Binding-site contacts:
Ligand atom CAH contacts residue GLY186 of chain 1.A at 3.8 Å.
Ligand atom CAI contacts residue VAL101 of chain 1.A at 3.5 Å (hydrophobic).
Ligand atom CAF contacts residue ASN350 of chain 1.A at 3.7 Å.
Ligand atom CAM contacts residue ASP100 of chain 1.A at 3.3 Å.
Ligand atom CAI contacts residue THR105 of chain 1.A at 3.2 Å.
Ligand atom CAM contacts residue PHE346 of chain 1.A at 3.6 Å (hydrophobic).
Ligand atom CAJ contacts residue TRP96 of chain 1.A at 3.7 Å (hydrophobic).
Ligand atom NAX contacts residue ASP100 of chain 1.A at 2.9 Å (salt-bridge).
Ligand atom NAO contacts residue THR105 of chain 1.A at 3.7 Å.
Ligand atom CAU contacts residue VAL101 of chain 1.A at 3.9 Å (hydrophobic).
Ligand atom CAQ contacts residue PHE346 of chain 1.A at 3.6 Å (hydrophobic).
Ligand atom NAN contacts residue ASP100 of chain 1.A at 2.7 Å (salt-bridge).
Ligand atom NAO contacts residue VAL101 of chain 1.A at 3.5 Å.
Ligand atom CAB contacts residue LEU174 of chain 1.A at 3.4 Å (hydrophobic).
Ligand atom CAT contacts residue VAL101 of chain 1.A at 3.8 Å (hydrophobic).
Ligand atom CAE contacts residue PHE346 of chain 1.A at 3.5 Å (hydrophobic).
Ligand atom NAO contacts residue ALA190 of chain 1.A at 3.3 Å.
Ligand atom CAJ contacts residue LEU97 of chain 1.A at 3.7 Å (hydrophobic).
Ligand atom CAF contacts residue PHE182 of chain 1.A at 3.4 Å (hydrophobic).
Ligand atom CAB contacts residue VAL173 of chain 1.A at 3.5 Å (hydrophobic).
Ligand atom CAV contacts residue PHE346 of chain 1.A at 3.5 Å (hydrophobic).
Ligand atom CAA contacts residue ASP100 of chain 1.A at 3.2 Å.
Ligand atom CAJ contacts residue ASP100 of chain 1.A at 3.2 Å.
Ligand atom CAV contacts residue ASP100 of chain 1.A at 3.4 Å.
Ligand atom CAI contacts residue ALA190 of chain 1.A at 3.7 Å (hydrophobic).
Ligand atom CAL contacts residue VAL101 of chain 1.A at 3.9 Å (hydrophobic).
Ligand atom CAC contacts residue SER104 of chain 1.A at 3.3 Å.
Ligand atom CAL contacts residue SER104 of chain 1.A at 3.7 Å.
Ligand atom CAB contacts residue LEU97 of chain 1.A at 3.8 Å (hydrophobic).
Ligand atom CAH contacts residue PHE182 of chain 1.A at 3.6 Å (hydrophobic).
Ligand atom CAP contacts residue ASP100 of chain 1.A at 3.8 Å.
Ligand atom CAG contacts residue ASN350 of chain 1.A at 3.8 Å.
Ligand atom CAW contacts residue PHE346 of chain 1.A at 3.7 Å (hydrophobic).
Ligand atom CAC contacts residue TRP343 of chain 1.A at 3.5 Å (hydrophobic).
Ligand atom CAC contacts residue ASP100 of chain 1.A at 3.4 Å.
Ligand atom CAA contacts residue TRP96 of chain 1.A at 3.5 Å (hydrophobic).
Ligand atom CAE contacts residue ASP100 of chain 1.A at 3.6 Å.
Ligand atom CAM contacts residue VAL372 of chain 1.A at 3.7 Å (hydrophobic).
Ligand atom CAA contacts residue TYR376 of chain 1.A at 3.7 Å (hydrophobic).
Ligand atom CAR contacts residue VAL101 of chain 1.A at 3.7 Å (hydrophobic).

Sequence of chain 1.A:
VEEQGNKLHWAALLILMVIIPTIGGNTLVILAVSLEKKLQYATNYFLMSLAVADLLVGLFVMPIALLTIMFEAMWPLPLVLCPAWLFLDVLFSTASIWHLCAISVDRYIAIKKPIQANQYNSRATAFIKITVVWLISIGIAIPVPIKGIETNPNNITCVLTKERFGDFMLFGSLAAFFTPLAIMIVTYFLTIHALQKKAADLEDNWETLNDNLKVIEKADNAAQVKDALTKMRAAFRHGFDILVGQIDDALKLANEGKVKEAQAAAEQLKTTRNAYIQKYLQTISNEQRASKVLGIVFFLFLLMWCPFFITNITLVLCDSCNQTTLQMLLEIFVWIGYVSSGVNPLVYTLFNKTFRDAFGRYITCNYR

The small molecule below binds the protein below.
Small molecule (SMILES): CCN(CC)C(=O)N[C@H]1C=C2c3cccc4[nH]cc(c34)C[C@H]2N(C)C1